This protein binds this small molecule.
Small molecule (SMILES): CSC[C@H](NC(=O)[C@H](Cc1ccccc1)OC(=O)N1CCC(N)CC1)C(=O)N[C@@H](CC1CCCCC1)[C@@H](O)COc1ccncc1

Binding-site contacts:
Ligand atom C27 contacts residue PHE116 of chain 1.A at 3.6 Å (hydrophobic).
Ligand atom O5 contacts residue ASP35 of chain 1.A at 2.6 Å (salt-bridge).
Ligand atom O5 contacts residue GLY221 of chain 1.A at 3.7 Å.
Ligand atom C34 contacts residue ILE217 of chain 1.A at 3.4 Å (hydrophobic).
Ligand atom C15 contacts residue ASP119 of chain 1.A at 3.0 Å.
Ligand atom C21 contacts residue GLY221 of chain 1.A at 3.3 Å.
Ligand atom C22 contacts residue GLY221 of chain 1.A at 3.4 Å.
Ligand atom O3 contacts residue THR223 of chain 1.A at 3.1 Å (h-bond).
Ligand atom C11 contacts residue THR223 of chain 1.A at 3.7 Å.
Ligand atom O4 contacts residue TYR79 of chain 1.A at 3.5 Å.
Ligand atom O2 contacts residue THR223 of chain 1.A at 3.0 Å (h-bond).
Ligand atom C24 contacts residue LEU125 of chain 1.A at 3.7 Å (hydrophobic).
Ligand atom C11 contacts residue ASP15 of chain 1.A at 3.4 Å.
Ligand atom C21 contacts residue ASP35 of chain 1.A at 3.4 Å.
Ligand atom O5 contacts residue ASP219 of chain 1.A at 2.8 Å (salt-bridge).
Ligand atom O4 contacts residue ASP81 of chain 1.A at 3.2 Å (salt-bridge).
Ligand atom N4 contacts residue GLY221 of chain 1.A at 3.2 Å (h-bond).
Ligand atom C16 contacts residue ASP81 of chain 1.A at 3.7 Å.
Ligand atom C7 contacts residue ASP81 of chain 1.A at 3.6 Å.
Ligand atom C23 contacts residue TYR79 of chain 1.A at 3.6 Å (hydrophobic).
Ligand atom C28 contacts residue ASP219 of chain 1.A at 3.6 Å.
Ligand atom C4 contacts residue THR223 of chain 1.A at 3.4 Å.
Ligand atom C14 contacts residue ASP119 of chain 1.A at 2.9 Å.
Ligand atom C25 contacts residue ASP81 of chain 1.A at 3.2 Å.
Ligand atom N4 contacts residue THR222 of chain 1.A at 3.4 Å (h-bond).
Ligand atom C9 contacts residue THR223 of chain 1.A at 3.7 Å.
Ligand atom C17 contacts residue ASP81 of chain 1.A at 3.3 Å.
Ligand atom C29 contacts residue ASP219 of chain 1.A at 3.6 Å.
Ligand atom C2 contacts residue ASP15 of chain 1.A at 3.5 Å.
Ligand atom C26 contacts residue ASP33 of chain 1.A at 3.4 Å.
Ligand atom N3 contacts residue ASP81 of chain 1.A at 3.1 Å (salt-bridge).
Ligand atom C33 contacts residue PHE194 of chain 1.A at 3.7 Å (hydrophobic).
Ligand atom O4 contacts residue GLY80 of chain 1.A at 3.5 Å (h-bond).
Ligand atom C24 contacts residue ASP33 of chain 1.A at 3.6 Å.
Ligand atom O6 contacts residue GLY37 of chain 1.A at 3.5 Å (h-bond).
Ligand atom C34 contacts residue PHE194 of chain 1.A at 3.5 Å (hydrophobic).
Ligand atom C28 contacts residue ASP35 of chain 1.A at 3.5 Å.
Ligand atom O6 contacts residue ASP219 of chain 1.A at 3.1 Å (salt-bridge).
Ligand atom O1 contacts residue ASP81 of chain 1.A at 3.4 Å (salt-bridge).
Ligand atom O3 contacts residue THR222 of chain 1.A at 3.5 Å.

Sequence of chain 1.A:
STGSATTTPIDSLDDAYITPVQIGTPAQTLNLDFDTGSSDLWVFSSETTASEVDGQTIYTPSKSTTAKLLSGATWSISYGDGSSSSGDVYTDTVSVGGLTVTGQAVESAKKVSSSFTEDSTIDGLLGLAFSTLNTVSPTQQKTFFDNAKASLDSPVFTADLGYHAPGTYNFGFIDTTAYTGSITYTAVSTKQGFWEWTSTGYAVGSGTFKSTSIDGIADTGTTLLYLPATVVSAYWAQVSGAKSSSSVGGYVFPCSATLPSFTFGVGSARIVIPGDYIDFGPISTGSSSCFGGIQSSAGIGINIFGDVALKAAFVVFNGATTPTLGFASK